This small molecule binds to this protein.
Small molecule (SMILES): OCc1ccc(-n2ccnc2-c2ccccc2)cc1

Sequence of chain 2.B:
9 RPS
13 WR

Binding-site contacts:
Ligand atom C10 contacts residue CSO43 of chain 2.A at 3.1 Å.
Ligand atom C15 contacts residue PRO172 of chain 2.A at 4.0 Å (hydrophobic).
Ligand atom C03 contacts residue LYS127 of chain 2.A at 3.8 Å.
Ligand atom C02 contacts residue TRP13 of chain 2.B at 3.5 Å (hydrophobic).
Ligand atom C05 contacts residue TRP13 of chain 2.B at 3.5 Å (hydrophobic).
Ligand atom C11 contacts residue ILE173 of chain 2.A at 4.2 Å (hydrophobic).
Ligand atom C18 contacts residue GLY176 of chain 2.A at 3.9 Å.
Ligand atom C09 contacts residue CSO43 of chain 2.A at 4.0 Å.
Ligand atom C12 contacts residue PHE124 of chain 2.A at 3.5 Å (hydrophobic).
Ligand atom N06 contacts residue TRP13 of chain 2.B at 4.1 Å.
Ligand atom C09 contacts residue ASN47 of chain 2.A at 3.0 Å.
Ligand atom N06 contacts residue PRO172 of chain 2.A at 3.9 Å.
Ligand atom C17 contacts residue TRP13 of chain 2.B at 3.6 Å (hydrophobic).
Ligand atom C12 contacts residue ASN47 of chain 2.A at 3.5 Å.
Ligand atom C03 contacts residue TRP13 of chain 2.B at 3.4 Å (hydrophobic).
Ligand atom C10 contacts residue ASN47 of chain 2.A at 2.8 Å.
Ligand atom C03 contacts residue PHE124 of chain 2.A at 4.1 Å (hydrophobic).
Ligand atom C18 contacts residue LYS127 of chain 2.A at 3.0 Å.
Ligand atom C13 contacts residue ASN47 of chain 2.A at 3.8 Å.
Ligand atom C07 contacts residue PRO172 of chain 2.A at 4.1 Å (hydrophobic).
Ligand atom C01 contacts residue LYS127 of chain 2.A at 1.4 Å.
Ligand atom C02 contacts residue LYS127 of chain 2.A at 2.6 Å.
Ligand atom C08 contacts residue ASN47 of chain 2.A at 3.8 Å.
Ligand atom C12 contacts residue ILE173 of chain 2.A at 3.3 Å (hydrophobic).
Ligand atom C13 contacts residue PHE124 of chain 2.A at 4.2 Å (hydrophobic).
Ligand atom N14 contacts residue PRO172 of chain 2.A at 4.2 Å.
Ligand atom C11 contacts residue PHE124 of chain 2.A at 4.1 Å (hydrophobic).
Ligand atom C17 contacts residue ILE224 of chain 2.A at 3.9 Å (hydrophobic).
Ligand atom C11 contacts residue ASN47 of chain 2.A at 3.1 Å.
Ligand atom C01 contacts residue TRP13 of chain 2.B at 3.7 Å (hydrophobic).
Ligand atom C18 contacts residue ILE173 of chain 2.A at 4.1 Å (hydrophobic).
Ligand atom C16 contacts residue PRO172 of chain 2.A at 3.8 Å (hydrophobic).
Ligand atom C11 contacts residue CSO43 of chain 2.A at 3.4 Å.
Ligand atom C17 contacts residue PRO172 of chain 2.A at 3.3 Å (hydrophobic).
Ligand atom C13 contacts residue ILE173 of chain 2.A at 3.3 Å (hydrophobic).
Ligand atom C04 contacts residue TRP13 of chain 2.B at 3.2 Å (hydrophobic).
Ligand atom C18 contacts residue TRP13 of chain 2.B at 3.8 Å (hydrophobic).
Ligand atom C16 contacts residue TRP13 of chain 2.B at 4.1 Å (hydrophobic).
Ligand atom C17 contacts residue ILE173 of chain 2.A at 4.1 Å (hydrophobic).
Ligand atom C18 contacts residue PRO172 of chain 2.A at 3.4 Å (hydrophobic).

Sequence of chain 2.A:
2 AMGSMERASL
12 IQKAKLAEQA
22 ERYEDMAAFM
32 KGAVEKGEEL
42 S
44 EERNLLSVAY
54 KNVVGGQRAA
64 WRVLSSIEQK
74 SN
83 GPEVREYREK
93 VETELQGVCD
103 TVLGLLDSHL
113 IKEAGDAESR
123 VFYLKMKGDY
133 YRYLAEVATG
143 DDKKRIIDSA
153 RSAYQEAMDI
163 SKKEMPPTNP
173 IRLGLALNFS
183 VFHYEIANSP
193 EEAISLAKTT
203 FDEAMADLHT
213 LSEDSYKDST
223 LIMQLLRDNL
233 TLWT